Binding-site contacts:
Ligand atom C2C contacts residue MET217 of chain 31.A at 3.7 Å (hydrophobic).
Ligand atom C3B contacts residue ILE125 of chain 31.A at 3.5 Å (hydrophobic).
Ligand atom C1B contacts residue ILE125 of chain 31.A at 3.1 Å (hydrophobic).
Ligand atom C2A contacts residue PHE182 of chain 31.A at 4.2 Å (hydrophobic).
Ligand atom O1 contacts residue MET217 of chain 31.A at 4.2 Å.
Ligand atom C2B contacts residue ILE125 of chain 31.A at 3.1 Å (hydrophobic).
Ligand atom C31 contacts residue MET195 of chain 31.A at 3.5 Å (hydrophobic).
Ligand atom C5B contacts residue TYR147 of chain 31.A at 3.9 Å (hydrophobic).
Ligand atom C4A contacts residue ILE220 of chain 31.A at 4.1 Å (hydrophobic).
Ligand atom C4C contacts residue MET217 of chain 31.A at 4.2 Å (hydrophobic).
Ligand atom C4A contacts residue TYR145 of chain 31.A at 3.3 Å (hydrophobic).
Ligand atom C6B contacts residue ILE184 of chain 31.A at 4.1 Å (hydrophobic).
Ligand atom C5A contacts residue TYR147 of chain 31.A at 4.1 Å (hydrophobic).
Ligand atom C5A contacts residue ILE220 of chain 31.A at 3.9 Å (hydrophobic).
Ligand atom C5A contacts residue MET146 of chain 31.A at 3.7 Å (hydrophobic).
Ligand atom CL1 contacts residue ILE239 of chain 31.A at 3.8 Å.
Ligand atom O1A contacts residue ILE220 of chain 31.A at 3.6 Å.
Ligand atom N2 contacts residue ASN215 of chain 31.A at 3.7 Å.
Ligand atom C4B contacts residue ILE220 of chain 31.A at 4.0 Å (hydrophobic).
Ligand atom N3A contacts residue LEU127 of chain 31.A at 4.1 Å.
Ligand atom O1B contacts residue ILE125 of chain 31.A at 3.5 Å.
Ligand atom C4B contacts residue ILE125 of chain 31.A at 3.9 Å (hydrophobic).
Ligand atom C5B contacts residue ILE125 of chain 31.A at 3.9 Å (hydrophobic).
Ligand atom C5A contacts residue TYR145 of chain 31.A at 3.8 Å (hydrophobic).
Ligand atom C6B contacts residue ILE125 of chain 31.A at 3.6 Å (hydrophobic).
Ligand atom CL2 contacts residue LEU187 of chain 31.A at 3.9 Å.
Ligand atom C2A contacts residue ILE220 of chain 31.A at 3.8 Å (hydrophobic).
Ligand atom CL2 contacts residue TYR147 of chain 31.A at 3.4 Å.
Ligand atom CL1 contacts residue ILE125 of chain 31.A at 3.5 Å.
Ligand atom C3B contacts residue ILE220 of chain 31.A at 4.2 Å (hydrophobic).
Ligand atom C31 contacts residue GLN104 of chain 31.A at 3.6 Å.
Ligand atom C5 contacts residue LEU103 of chain 31.A at 3.8 Å (hydrophobic).
Ligand atom C1C contacts residue LEU103 of chain 31.A at 4.1 Å (hydrophobic).
Ligand atom N3A contacts residue PHE182 of chain 31.A at 4.0 Å.
Ligand atom N2 contacts residue THR102 of chain 31.A at 4.2 Å.
Ligand atom C3 contacts residue LEU103 of chain 31.A at 4.1 Å (hydrophobic).
Ligand atom CL2 contacts residue ILE184 of chain 31.A at 3.9 Å.
Ligand atom C4 contacts residue LEU103 of chain 31.A at 3.4 Å (hydrophobic).
Ligand atom O1A contacts residue TYR147 of chain 31.A at 4.0 Å.
Ligand atom C4A contacts residue LEU127 of chain 31.A at 4.0 Å (hydrophobic).

Sequence of chain 31.A:
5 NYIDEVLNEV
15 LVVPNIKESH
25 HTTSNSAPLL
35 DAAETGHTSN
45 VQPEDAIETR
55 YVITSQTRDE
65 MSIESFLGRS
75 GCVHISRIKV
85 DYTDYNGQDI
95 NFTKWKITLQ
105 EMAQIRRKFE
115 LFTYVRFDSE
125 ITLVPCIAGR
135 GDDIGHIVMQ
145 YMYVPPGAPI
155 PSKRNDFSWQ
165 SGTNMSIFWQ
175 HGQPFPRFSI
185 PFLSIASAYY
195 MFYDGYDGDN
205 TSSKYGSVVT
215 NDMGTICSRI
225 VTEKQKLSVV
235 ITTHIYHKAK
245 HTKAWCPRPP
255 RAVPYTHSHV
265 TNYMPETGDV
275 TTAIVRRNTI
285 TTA

The small molecule below binds the protein below.
Small molecule (SMILES): Cc1cc(CCCCCOc2c(Cl)cc(C3=NCCO3)cc2Cl)on1